Binding-site contacts:
Ligand atom C1 contacts residue ASN11 of chain 1.A at 1.4 Å.
Ligand atom C5 contacts residue ASN11 of chain 1.A at 3.7 Å.
Ligand atom C8 contacts residue ASN11 of chain 1.A at 3.0 Å.
Ligand atom C2 contacts residue ASN11 of chain 1.A at 2.4 Å.
Ligand atom O5 contacts residue ASN11 of chain 1.A at 2.4 Å (h-bond).
Ligand atom C3 contacts residue ASN11 of chain 1.A at 3.8 Å.
Ligand atom N2 contacts residue ASN11 of chain 1.A at 2.9 Å (h-bond).
Ligand atom C7 contacts residue ASN11 of chain 1.A at 3.3 Å.
Ligand atom C4 contacts residue ASN11 of chain 1.A at 4.2 Å.
Ligand atom O7 contacts residue ASN11 of chain 1.A at 4.4 Å.

Sequence of chain 1.A:
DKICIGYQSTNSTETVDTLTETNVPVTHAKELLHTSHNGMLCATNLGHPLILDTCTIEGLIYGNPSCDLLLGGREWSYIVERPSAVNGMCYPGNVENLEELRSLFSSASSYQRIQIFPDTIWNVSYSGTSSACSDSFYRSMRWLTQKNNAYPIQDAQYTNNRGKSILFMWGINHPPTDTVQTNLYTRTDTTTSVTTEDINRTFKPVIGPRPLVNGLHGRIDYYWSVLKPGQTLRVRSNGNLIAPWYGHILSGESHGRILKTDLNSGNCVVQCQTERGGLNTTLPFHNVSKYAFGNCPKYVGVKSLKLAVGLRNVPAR

The small molecule below binds the protein below.
Small molecule (SMILES): CC(=O)N[C@@H]1[C@@H](O)[C@H](O)[C@@H](CO)O[C@H]1O